The protein below binds the small molecule below.
Small molecule (SMILES): Nc1nc(SCCCN2CCCCC2)nc2sc3c(c12)CC[C@H](c1ccccc1)C3

Binding-site contacts:
Ligand atom N01 contacts residue PHE422 of chain 2.A at 2.8 Å (h-bond).
Ligand atom S30 contacts residue TRP56 of chain 2.A at 3.9 Å.
Ligand atom C28 contacts residue LEU83 of chain 2.A at 3.8 Å (hydrophobic).
Ligand atom C18 contacts residue PHE104 of chain 2.A at 3.4 Å (hydrophobic).
Ligand atom C18 contacts residue TRP56 of chain 2.A at 3.6 Å (hydrophobic).
Ligand atom C29 contacts residue PHE104 of chain 2.A at 3.6 Å (hydrophobic).
Ligand atom C23 contacts residue ARG57 of chain 2.A at 3.7 Å.
Ligand atom N01 contacts residue SER103 of chain 2.A at 2.6 Å (h-bond).
Ligand atom C19 contacts residue PHE104 of chain 2.A at 3.3 Å (hydrophobic).
Ligand atom S30 contacts residue PHE104 of chain 2.A at 3.8 Å.
Ligand atom C21 contacts residue LEU83 of chain 2.A at 3.9 Å (hydrophobic).
Ligand atom C24 contacts residue ARG57 of chain 2.A at 3.8 Å.
Ligand atom N03 contacts residue TRP56 of chain 2.A at 3.8 Å.
Ligand atom C27 contacts residue LEU83 of chain 2.A at 3.8 Å (hydrophobic).
Ligand atom N01 contacts residue TRP56 of chain 2.A at 3.8 Å.
Ligand atom S05 contacts residue TRP56 of chain 2.A at 3.9 Å.
Ligand atom C19 contacts residue TRP56 of chain 2.A at 3.8 Å (hydrophobic).
Ligand atom C14 contacts residue GLU421 of chain 2.A at 3.3 Å.
Ligand atom S30 contacts residue ALA53 of chain 2.A at 3.9 Å.
Ligand atom C27 contacts residue PHE104 of chain 2.A at 3.5 Å (hydrophobic).
Ligand atom C10 contacts residue PHE422 of chain 2.A at 3.6 Å (hydrophobic).
Ligand atom C02 contacts residue TRP56 of chain 2.A at 3.7 Å (hydrophobic).
Ligand atom N01 contacts residue MET85 of chain 2.A at 3.6 Å.
Ligand atom C28 contacts residue VAL60 of chain 2.A at 3.8 Å (hydrophobic).
Ligand atom C12 contacts residue HIS139 of chain 2.A at 3.9 Å.
Ligand atom C17 contacts residue TRP56 of chain 2.A at 3.6 Å (hydrophobic).
Ligand atom C13 contacts residue GLU421 of chain 2.A at 3.6 Å.
Ligand atom C06 contacts residue GLU421 of chain 2.A at 3.8 Å.
Ligand atom N15 contacts residue TRP56 of chain 2.A at 3.6 Å (h-bond).
Ligand atom C22 contacts residue LEU83 of chain 2.A at 3.8 Å (hydrophobic).
Ligand atom C26 contacts residue MET36 of chain 2.A at 3.8 Å (hydrophobic).
Ligand atom C20 contacts residue ALA53 of chain 2.A at 3.9 Å (hydrophobic).
Ligand atom C16 contacts residue TRP56 of chain 2.A at 3.6 Å (hydrophobic).
Ligand atom C20 contacts residue PHE104 of chain 2.A at 3.5 Å (hydrophobic).
Ligand atom C21 contacts residue PHE104 of chain 2.A at 3.7 Å (hydrophobic).
Ligand atom N03 contacts residue PHE422 of chain 2.A at 3.6 Å.
Ligand atom C25 contacts residue TRP33 of chain 2.A at 3.6 Å (hydrophobic).
Ligand atom C02 contacts residue PHE422 of chain 2.A at 3.7 Å (hydrophobic).
Ligand atom C04 contacts residue TRP56 of chain 2.A at 3.6 Å (hydrophobic).
Ligand atom C02 contacts residue SER103 of chain 2.A at 3.7 Å.

Sequence of chain 2.A:
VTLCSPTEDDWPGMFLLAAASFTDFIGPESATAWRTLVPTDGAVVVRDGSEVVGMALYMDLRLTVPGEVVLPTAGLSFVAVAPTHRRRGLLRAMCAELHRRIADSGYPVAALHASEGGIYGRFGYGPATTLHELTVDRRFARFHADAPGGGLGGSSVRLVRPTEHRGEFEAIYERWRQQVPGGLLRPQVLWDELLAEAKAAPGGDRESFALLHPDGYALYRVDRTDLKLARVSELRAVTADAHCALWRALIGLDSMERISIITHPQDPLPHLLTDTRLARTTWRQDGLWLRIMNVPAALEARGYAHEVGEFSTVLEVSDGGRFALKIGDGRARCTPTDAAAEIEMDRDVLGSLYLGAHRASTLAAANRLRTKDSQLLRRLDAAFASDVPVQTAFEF